Sequence of chain 1.A:
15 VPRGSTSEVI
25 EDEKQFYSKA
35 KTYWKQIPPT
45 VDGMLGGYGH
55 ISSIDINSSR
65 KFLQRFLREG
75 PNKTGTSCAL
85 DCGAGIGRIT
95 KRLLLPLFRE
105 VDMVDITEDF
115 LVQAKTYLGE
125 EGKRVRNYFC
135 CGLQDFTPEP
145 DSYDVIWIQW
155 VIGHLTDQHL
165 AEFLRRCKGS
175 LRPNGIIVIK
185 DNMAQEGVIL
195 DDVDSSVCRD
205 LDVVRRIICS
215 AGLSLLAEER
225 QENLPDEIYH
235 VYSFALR

A small-molecule ligand and the protein it binds are described below.
Small molecule (SMILES): CC[C@H](C)[C@H](NC(=O)[C@H](CCCN=C(N)N)NC(=O)[C@H](CCCCN)NC(=O)[C@@H]1CCCN1C(=O)[C@@H]1CCCN1C)C(=O)N[C@@H](C)C(=O)O

Binding-site contacts:
Ligand atom CB contacts residue LEU49 of chain 1.A at 3.4 Å (hydrophobic).
Ligand atom CA contacts residue GLU231 of chain 1.A at 3.5 Å.
Ligand atom CD contacts residue ASP195 of chain 1.A at 3.6 Å.
Ligand atom CG contacts residue GLY50 of chain 1.A at 3.8 Å.
Ligand atom N contacts residue TYR233 of chain 1.A at 3.4 Å (h-bond).
Ligand atom C contacts residue ASN186 of chain 1.A at 3.8 Å.
Ligand atom O contacts residue TYR233 of chain 1.A at 3.0 Å (h-bond).
Ligand atom NZ contacts residue ASP198 of chain 1.A at 2.7 Å (salt-bridge).
Ligand atom O contacts residue TYR52 of chain 1.A at 3.7 Å.
Ligand atom N contacts residue GLU231 of chain 1.A at 2.9 Å (salt-bridge).
Ligand atom CN contacts residue SAH1 of chain 1.E at 3.4 Å.
Ligand atom CN contacts residue TRP154 of chain 1.A at 3.4 Å (hydrophobic).
Ligand atom CD contacts residue LEU49 of chain 1.A at 3.8 Å (hydrophobic).
Ligand atom O contacts residue LEU49 of chain 1.A at 3.8 Å.
Ligand atom NZ contacts residue ASP195 of chain 1.A at 2.7 Å (salt-bridge).
Ligand atom N contacts residue TRP154 of chain 1.A at 3.8 Å.
Ligand atom CB contacts residue GLU231 of chain 1.A at 3.8 Å.
Ligand atom CD contacts residue ASP198 of chain 1.A at 3.8 Å.
Ligand atom CG contacts residue TYR52 of chain 1.A at 3.8 Å (hydrophobic).
Ligand atom CG contacts residue TYR233 of chain 1.A at 3.6 Å (hydrophobic).
Ligand atom CB contacts residue ILE232 of chain 1.A at 3.8 Å (hydrophobic).
Ligand atom CG contacts residue LEU49 of chain 1.A at 3.5 Å (hydrophobic).
Ligand atom O contacts residue ILE232 of chain 1.A at 3.1 Å.
Ligand atom CG1 contacts residue TYR233 of chain 1.A at 3.6 Å (hydrophobic).
Ligand atom CD1 contacts residue ILE232 of chain 1.A at 3.8 Å (hydrophobic).
Ligand atom CB contacts residue TRP154 of chain 1.A at 3.9 Å (hydrophobic).
Ligand atom CN contacts residue TRP38 of chain 1.A at 3.7 Å (hydrophobic).
Ligand atom CE contacts residue ASP198 of chain 1.A at 3.6 Å.
Ligand atom CB contacts residue MET48 of chain 1.A at 3.4 Å (hydrophobic).
Ligand atom CB contacts residue GLY50 of chain 1.A at 3.4 Å.
Ligand atom CG1 contacts residue ILE232 of chain 1.A at 3.7 Å (hydrophobic).
Ligand atom C contacts residue GLU231 of chain 1.A at 3.7 Å.
Ligand atom O contacts residue ASN186 of chain 1.A at 2.9 Å (h-bond).
Ligand atom NZ contacts residue SER200 of chain 1.A at 3.2 Å (h-bond).
Ligand atom CD contacts residue TRP154 of chain 1.A at 3.6 Å (hydrophobic).
Ligand atom CE contacts residue ASP195 of chain 1.A at 3.6 Å.
Ligand atom C contacts residue ILE232 of chain 1.A at 3.6 Å (hydrophobic).
Ligand atom CG1 contacts residue GLU231 of chain 1.A at 3.7 Å.
Ligand atom O contacts residue TYR233 of chain 1.A at 3.7 Å.
Ligand atom CA contacts residue ASN186 of chain 1.A at 3.8 Å.